Sequence of chain 1.A:
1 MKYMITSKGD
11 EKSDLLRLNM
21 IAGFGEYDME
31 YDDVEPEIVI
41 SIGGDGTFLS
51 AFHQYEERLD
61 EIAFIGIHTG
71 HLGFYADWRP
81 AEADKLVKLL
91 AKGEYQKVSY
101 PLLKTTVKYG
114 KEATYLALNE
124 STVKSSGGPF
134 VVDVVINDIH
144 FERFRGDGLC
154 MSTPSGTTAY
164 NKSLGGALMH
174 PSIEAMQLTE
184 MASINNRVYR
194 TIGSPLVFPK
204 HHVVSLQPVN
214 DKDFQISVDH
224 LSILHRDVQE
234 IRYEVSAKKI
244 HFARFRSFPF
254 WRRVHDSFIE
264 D

Binding-site contacts:
Ligand atom O8 contacts residue ASN122 of chain 1.A at 3.1 Å (h-bond).
Ligand atom N4 contacts residue LEU72 of chain 1.A at 3.6 Å.
Ligand atom C11 contacts residue ALA162 of chain 1.A at 3.5 Å (hydrophobic).
Ligand atom C12 contacts residue ASP45 of chain 1.A at 3.6 Å.
Ligand atom C1 contacts residue HIS223 of chain 1.A at 3.4 Å.
Ligand atom N5 contacts residue THR161 of chain 1.A at 2.6 Å (h-bond).
Ligand atom C24 contacts residue TYR163 of chain 1.A at 3.6 Å (hydrophobic).
Ligand atom C11 contacts residue THR161 of chain 1.A at 3.6 Å.
Ligand atom C15 contacts residue HIS223 of chain 1.A at 3.4 Å.
Ligand atom O7 contacts residue TYR163 of chain 1.A at 3.3 Å (h-bond).
Ligand atom C23 contacts residue SER166 of chain 1.A at 3.1 Å.
Ligand atom O7 contacts residue ASN122 of chain 1.A at 3.6 Å (h-bond).
Ligand atom C18 contacts residue GLU123 of chain 1.A at 3.3 Å.
Ligand atom O7 contacts residue ALA162 of chain 1.A at 3.3 Å.
Ligand atom O contacts residue ILE187 of chain 4.A at 3.0 Å.
Ligand atom C10 contacts residue THR161 of chain 1.A at 3.3 Å.
Ligand atom N2 contacts residue ASP45 of chain 1.A at 3.6 Å.
Ligand atom C10 contacts residue PHE74 of chain 1.A at 3.3 Å (hydrophobic).
Ligand atom N9 contacts residue TYR163 of chain 1.A at 3.5 Å (h-bond).
Ligand atom C19 contacts residue GLU123 of chain 1.A at 3.2 Å.
Ligand atom N11 contacts residue ASP150 of chain 4.A at 3.2 Å (salt-bridge).
Ligand atom C23 contacts residue ILE187 of chain 4.A at 3.4 Å (hydrophobic).
Ligand atom O3 contacts residue LEU72 of chain 1.A at 3.2 Å.
Ligand atom N10 contacts residue SER166 of chain 1.A at 3.0 Å (h-bond).
Ligand atom C8 contacts residue ALA162 of chain 1.A at 3.6 Å (hydrophobic).
Ligand atom N5 contacts residue PHE74 of chain 1.A at 3.6 Å.
Ligand atom O3 contacts residue ASP45 of chain 1.A at 3.1 Å (salt-bridge).
Ligand atom C7 contacts residue ASP45 of chain 1.A at 3.6 Å.
Ligand atom O7 contacts residue GLU123 of chain 1.A at 2.5 Å (salt-bridge).
Ligand atom C contacts residue HIS223 of chain 1.A at 3.3 Å.
Ligand atom C21 contacts residue TYR163 of chain 1.A at 3.6 Å (hydrophobic).
Ligand atom N3 contacts residue ASN122 of chain 1.A at 3.0 Å (h-bond).
Ligand atom N6 contacts residue TYR75 of chain 1.A at 3.4 Å (h-bond).
Ligand atom N6 contacts residue SER158 of chain 1.A at 3.1 Å (h-bond).
Ligand atom O8 contacts residue GLU123 of chain 1.A at 2.6 Å (salt-bridge).
Ligand atom N6 contacts residue ASN122 of chain 1.A at 3.0 Å (h-bond).
Ligand atom N10 contacts residue ILE187 of chain 4.A at 3.3 Å.
Ligand atom N11 contacts residue ALA185 of chain 4.A at 2.8 Å (h-bond).
Ligand atom N11 contacts residue TYR163 of chain 1.A at 3.6 Å.
Ligand atom O4 contacts residue TYR192 of chain 4.A at 3.7 Å.

Sequence of chain 4.A:
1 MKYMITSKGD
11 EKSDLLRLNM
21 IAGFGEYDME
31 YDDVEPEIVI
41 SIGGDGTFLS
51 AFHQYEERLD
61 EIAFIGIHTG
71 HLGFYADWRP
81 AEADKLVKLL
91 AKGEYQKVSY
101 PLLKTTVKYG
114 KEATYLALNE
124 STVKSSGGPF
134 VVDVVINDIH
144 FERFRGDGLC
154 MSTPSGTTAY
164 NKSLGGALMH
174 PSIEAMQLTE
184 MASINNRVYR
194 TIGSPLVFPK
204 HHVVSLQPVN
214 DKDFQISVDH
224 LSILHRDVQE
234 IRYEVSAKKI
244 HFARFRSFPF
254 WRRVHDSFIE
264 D

The protein below binds the small molecule below.
Small molecule (SMILES): NCCS(=O)(=O)NC[C@H]1O[C@@H](n2c(C#CCOC[C@H]3O[C@@H](n4cnc5c(N)ncnc54)[C@H](O)[C@@H]3O)nc3c(N)ncnc32)[C@H](O)[C@@H]1O